Sequence of chain 1.B:
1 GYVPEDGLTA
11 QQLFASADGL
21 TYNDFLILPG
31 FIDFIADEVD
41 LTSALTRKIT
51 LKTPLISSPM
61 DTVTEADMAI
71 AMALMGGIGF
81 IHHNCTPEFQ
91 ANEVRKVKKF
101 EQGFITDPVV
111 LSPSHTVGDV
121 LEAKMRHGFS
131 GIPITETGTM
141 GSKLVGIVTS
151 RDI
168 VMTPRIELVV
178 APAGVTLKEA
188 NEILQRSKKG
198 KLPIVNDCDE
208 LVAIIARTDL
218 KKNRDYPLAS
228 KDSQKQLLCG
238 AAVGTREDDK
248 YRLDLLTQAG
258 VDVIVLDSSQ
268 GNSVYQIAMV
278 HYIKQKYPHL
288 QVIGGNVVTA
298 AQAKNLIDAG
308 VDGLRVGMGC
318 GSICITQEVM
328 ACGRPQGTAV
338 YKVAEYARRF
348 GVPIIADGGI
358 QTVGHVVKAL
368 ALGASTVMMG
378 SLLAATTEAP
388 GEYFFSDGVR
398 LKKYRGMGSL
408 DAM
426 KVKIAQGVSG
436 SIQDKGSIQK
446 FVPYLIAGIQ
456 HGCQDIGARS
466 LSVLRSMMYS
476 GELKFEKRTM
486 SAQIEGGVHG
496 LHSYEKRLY

Binding-site contacts:
Ligand atom O3' contacts residue ASP354 of chain 1.B at 2.5 Å (salt-bridge).
Ligand atom O2' contacts residue ASP354 of chain 1.B at 2.6 Å (salt-bridge).
Ligand atom O6 contacts residue MET404 of chain 1.B at 3.3 Å (h-bond).
Ligand atom P contacts residue SER319 of chain 1.B at 3.6 Å.
Ligand atom C2 contacts residue CYS321 of chain 1.B at 3.3 Å (hydrophobic).
Ligand atom C2' contacts residue ASP354 of chain 1.B at 3.6 Å.
Ligand atom O3P contacts residue SER319 of chain 1.B at 3.5 Å.
Ligand atom C6 contacts residue GLN431 of chain 1.B at 3.6 Å.
Ligand atom O1P contacts residue GLY356 of chain 1.B at 2.9 Å (h-bond).
Ligand atom O3P contacts residue SER378 of chain 1.B at 2.8 Å (h-bond).
Ligand atom P contacts residue SER378 of chain 1.B at 3.5 Å.
Ligand atom O1P contacts residue GLY318 of chain 1.B at 3.2 Å.
Ligand atom N3 contacts residue CYS321 of chain 1.B at 3.6 Å (h-bond).
Ligand atom C8 contacts residue ILE320 of chain 1.B at 3.5 Å (hydrophobic).
Ligand atom O3' contacts residue ARG312 of chain 1.B at 3.4 Å (salt-bridge).
Ligand atom N1 contacts residue GLN431 of chain 1.B at 2.8 Å (h-bond).
Ligand atom O6 contacts residue SER406 of chain 1.B at 3.5 Å (h-bond).
Ligand atom O6 contacts residue GLY405 of chain 1.B at 2.8 Å (h-bond).
Ligand atom P contacts residue TYR401 of chain 1.B at 3.6 Å.
Ligand atom O6 contacts residue GLN431 of chain 1.B at 3.6 Å.
Ligand atom O6 contacts residue GLY403 of chain 1.B at 3.4 Å.
Ligand atom C3' contacts residue SER58 of chain 1.B at 3.3 Å.
Ligand atom O3P contacts residue TYR401 of chain 1.B at 2.5 Å (h-bond).
Ligand atom N7 contacts residue GLY403 of chain 1.B at 3.3 Å.
Ligand atom O1P contacts residue SER319 of chain 1.B at 2.8 Å (h-bond).
Ligand atom O5' contacts residue GLY355 of chain 1.B at 3.3 Å.
Ligand atom O2P contacts residue SER378 of chain 1.B at 3.5 Å (h-bond).
Ligand atom O5' contacts residue GLY318 of chain 1.B at 3.2 Å.
Ligand atom C8 contacts residue MET60 of chain 1.B at 3.5 Å (hydrophobic).
Ligand atom C5 contacts residue ILE320 of chain 1.B at 3.6 Å (hydrophobic).
Ligand atom O3' contacts residue SER58 of chain 1.B at 2.6 Å (h-bond).
Ligand atom N7 contacts residue ILE320 of chain 1.B at 3.4 Å.
Ligand atom C2 contacts residue GLN431 of chain 1.B at 3.6 Å.
Ligand atom O1P contacts residue SER378 of chain 1.B at 3.5 Å (h-bond).
Ligand atom C3' contacts residue ASP354 of chain 1.B at 3.4 Å.
Ligand atom O2P contacts residue GLY377 of chain 1.B at 2.7 Å (h-bond).
Ligand atom O3P contacts residue GLY377 of chain 1.B at 3.6 Å.
Ligand atom N7 contacts residue MET404 of chain 1.B at 2.9 Å (h-bond).
Ligand atom O6 contacts residue GLY432 of chain 1.B at 3.3 Å.
Ligand atom C4' contacts residue ASP354 of chain 1.B at 3.5 Å.

The protein below binds the small molecule below.
Small molecule (SMILES): O=c1[nH]cnc2c1ncn2[C@@H]1O[C@H](COP(=O)(O)O)[C@@H](O)[C@H]1O